Binding-site contacts:
Ligand atom C2 contacts residue ASN118 of chain 24.C at 2.5 Å.
Ligand atom C8 contacts residue TYR90 of chain 24.C at 3.5 Å (hydrophobic).
Ligand atom C8 contacts residue ASN118 of chain 24.C at 4.2 Å.
Ligand atom C1 contacts residue ASN118 of chain 24.C at 1.4 Å.
Ligand atom O5 contacts residue THR89 of chain 24.C at 4.2 Å.
Ligand atom C5 contacts residue ASN118 of chain 24.C at 3.7 Å.
Ligand atom C1 contacts residue THR120 of chain 24.C at 4.3 Å.
Ligand atom C8 contacts residue ASP67 of chain 24.C at 3.9 Å.
Ligand atom O5 contacts residue THR120 of chain 24.C at 3.2 Å (h-bond).
Ligand atom C4 contacts residue THR120 of chain 24.C at 4.4 Å.
Ligand atom C6 contacts residue THR120 of chain 24.C at 3.4 Å.
Ligand atom O5 contacts residue ASN118 of chain 24.C at 2.4 Å (h-bond).
Ligand atom O6 contacts residue THR89 of chain 24.C at 4.0 Å.
Ligand atom C6 contacts residue THR89 of chain 24.C at 4.4 Å.
Ligand atom C4 contacts residue ASN118 of chain 24.C at 4.2 Å.
Ligand atom C8 contacts residue SER66 of chain 24.C at 4.0 Å.
Ligand atom O7 contacts residue SER66 of chain 24.C at 3.0 Å (h-bond).
Ligand atom C7 contacts residue SER66 of chain 24.C at 3.5 Å.
Ligand atom N2 contacts residue SER66 of chain 24.C at 4.3 Å.
Ligand atom C3 contacts residue ASN118 of chain 24.C at 3.8 Å.
Ligand atom C5 contacts residue THR120 of chain 24.C at 3.8 Å.
Ligand atom N2 contacts residue TYR90 of chain 24.C at 4.3 Å.
Ligand atom C7 contacts residue TYR90 of chain 24.C at 4.5 Å (hydrophobic).
Ligand atom C1 contacts residue THR89 of chain 24.C at 4.1 Å.
Ligand atom C5 contacts residue THR89 of chain 24.C at 4.4 Å.
Ligand atom O7 contacts residue ASN118 of chain 24.C at 4.0 Å.
Ligand atom N2 contacts residue ASN118 of chain 24.C at 2.9 Å (h-bond).
Ligand atom C7 contacts residue ASN118 of chain 24.C at 3.5 Å.
Ligand atom C2 contacts residue SER66 of chain 24.C at 4.5 Å.

This small molecule binds to this protein.
Small molecule (SMILES): CC(=O)N[C@@H]1[C@@H](O)[C@H](O)[C@@H](CO)O[C@H]1O

Sequence of chain 24.C:
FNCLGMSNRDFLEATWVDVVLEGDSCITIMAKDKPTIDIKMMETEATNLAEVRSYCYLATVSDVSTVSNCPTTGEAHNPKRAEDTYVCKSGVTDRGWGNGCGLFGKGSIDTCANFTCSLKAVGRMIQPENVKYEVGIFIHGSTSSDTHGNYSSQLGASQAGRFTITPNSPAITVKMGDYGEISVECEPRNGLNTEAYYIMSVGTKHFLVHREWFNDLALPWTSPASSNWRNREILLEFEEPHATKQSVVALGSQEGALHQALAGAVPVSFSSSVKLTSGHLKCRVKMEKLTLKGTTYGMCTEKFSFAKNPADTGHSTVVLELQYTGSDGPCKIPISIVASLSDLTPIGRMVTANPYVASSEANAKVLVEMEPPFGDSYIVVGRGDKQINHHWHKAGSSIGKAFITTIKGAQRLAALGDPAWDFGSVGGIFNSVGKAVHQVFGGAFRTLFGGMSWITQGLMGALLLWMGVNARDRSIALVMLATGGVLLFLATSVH